Sequence of chain 1.A:
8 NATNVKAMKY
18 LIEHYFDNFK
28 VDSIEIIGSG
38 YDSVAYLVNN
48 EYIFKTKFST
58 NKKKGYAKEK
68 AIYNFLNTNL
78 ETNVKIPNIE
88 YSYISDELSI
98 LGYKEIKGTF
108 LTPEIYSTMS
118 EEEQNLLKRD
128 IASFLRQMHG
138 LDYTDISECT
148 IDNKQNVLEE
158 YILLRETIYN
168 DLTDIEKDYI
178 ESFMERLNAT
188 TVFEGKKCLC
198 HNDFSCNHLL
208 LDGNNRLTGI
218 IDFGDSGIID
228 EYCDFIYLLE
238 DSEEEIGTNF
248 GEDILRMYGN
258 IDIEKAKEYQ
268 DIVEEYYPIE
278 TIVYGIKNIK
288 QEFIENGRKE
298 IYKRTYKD

Binding-site contacts:
Ligand atom C8 contacts residue TYR100 of chain 1.A at 3.4 Å (hydrophobic).
Ligand atom C5 contacts residue ILE50 of chain 1.A at 3.7 Å (hydrophobic).
Ligand atom O3G contacts residue ASP219 of chain 1.A at 2.9 Å (salt-bridge).
Ligand atom O3G contacts residue MG1 of chain 1.G at 2.0 Å.
Ligand atom O6 contacts residue TYR100 of chain 1.A at 3.6 Å.
Ligand atom O1B contacts residue ASP219 of chain 1.A at 2.9 Å (salt-bridge).
Ligand atom O3A contacts residue LYS52 of chain 1.A at 3.5 Å.
Ligand atom C6 contacts residue ILE103 of chain 1.A at 3.6 Å (hydrophobic).
Ligand atom PA contacts residue MG1 of chain 1.F at 3.3 Å.
Ligand atom N1 contacts residue GLU102 of chain 1.A at 3.5 Å.
Ligand atom O1B contacts residue MG1 of chain 1.F at 2.2 Å.
Ligand atom O2' contacts residue ILE34 of chain 1.A at 3.7 Å.
Ligand atom O4' contacts residue ILE34 of chain 1.A at 3.6 Å.
Ligand atom N2 contacts residue GLU102 of chain 1.A at 3.6 Å (salt-bridge).
Ligand atom O3G contacts residue LYS52 of chain 1.A at 2.8 Å (salt-bridge).
Ligand atom N7 contacts residue TYR100 of chain 1.A at 2.7 Å (h-bond).
Ligand atom O2G contacts residue TYR63 of chain 1.A at 2.8 Å (h-bond).
Ligand atom O3A contacts residue MG1 of chain 1.F at 3.5 Å.
Ligand atom O2A contacts residue ASP219 of chain 1.A at 3.3 Å.
Ligand atom N1 contacts residue ILE103 of chain 1.A at 2.8 Å (h-bond).
Ligand atom O6 contacts residue ILE103 of chain 1.A at 2.9 Å (h-bond).
Ligand atom O2A contacts residue LYS52 of chain 1.A at 3.0 Å (salt-bridge).
Ligand atom PG contacts residue MG1 of chain 1.G at 3.1 Å.
Ligand atom O1G contacts residue MG1 of chain 1.G at 3.2 Å.
Ligand atom N2 contacts residue ILE103 of chain 1.A at 3.2 Å (h-bond).
Ligand atom C6 contacts residue ILE218 of chain 1.A at 3.7 Å (hydrophobic).
Ligand atom O3A contacts residue ASP219 of chain 1.A at 3.7 Å.
Ligand atom C2 contacts residue ILE103 of chain 1.A at 3.5 Å (hydrophobic).
Ligand atom N3 contacts residue PHE107 of chain 1.A at 3.5 Å.
Ligand atom PA contacts residue ASP219 of chain 1.A at 3.6 Å.
Ligand atom C3' contacts residue ILE218 of chain 1.A at 3.7 Å (hydrophobic).
Ligand atom O1B contacts residue MG1 of chain 1.G at 3.5 Å.
Ligand atom O6 contacts residue ILE218 of chain 1.A at 3.6 Å.
Ligand atom O1A contacts residue MG1 of chain 1.F at 2.1 Å.
Ligand atom C8 contacts residue ILE218 of chain 1.A at 3.7 Å (hydrophobic).
Ligand atom N7 contacts residue ILE50 of chain 1.A at 3.6 Å.
Ligand atom O1A contacts residue HIS205 of chain 1.A at 3.3 Å (h-bond).
Ligand atom PB contacts residue MG1 of chain 1.F at 3.3 Å.
Ligand atom O1A contacts residue ASP219 of chain 1.A at 3.0 Å (salt-bridge).
Ligand atom N3B contacts residue SER40 of chain 1.A at 3.2 Å (h-bond).

This small molecule binds to this protein.
Small molecule (SMILES): Nc1nc2c(ncn2[C@@H]2O[C@H](CO[P](=O)(O)O[P](=O)(O)NP(=O)(O)O)[C@@H](O)[C@H]2O)c(=O)[nH]1